Sequence of chain 1.U:
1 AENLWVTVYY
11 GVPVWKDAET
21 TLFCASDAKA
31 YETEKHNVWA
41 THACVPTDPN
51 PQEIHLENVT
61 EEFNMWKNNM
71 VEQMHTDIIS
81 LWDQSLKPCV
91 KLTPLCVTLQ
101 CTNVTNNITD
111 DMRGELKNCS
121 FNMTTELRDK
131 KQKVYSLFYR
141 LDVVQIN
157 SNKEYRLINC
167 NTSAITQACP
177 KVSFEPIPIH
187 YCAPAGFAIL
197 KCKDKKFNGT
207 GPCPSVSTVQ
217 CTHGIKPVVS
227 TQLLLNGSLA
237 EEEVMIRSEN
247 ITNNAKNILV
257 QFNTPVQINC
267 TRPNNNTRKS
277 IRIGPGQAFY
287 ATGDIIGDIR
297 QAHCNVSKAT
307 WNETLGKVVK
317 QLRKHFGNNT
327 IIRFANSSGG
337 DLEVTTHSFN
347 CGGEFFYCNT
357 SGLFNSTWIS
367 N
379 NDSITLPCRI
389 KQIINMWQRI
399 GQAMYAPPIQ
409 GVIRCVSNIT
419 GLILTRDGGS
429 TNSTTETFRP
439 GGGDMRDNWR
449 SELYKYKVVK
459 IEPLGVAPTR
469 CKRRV

A small-molecule ligand and the protein it binds are described below.
Small molecule (SMILES): CC(=O)N[C@H]1[C@H](O[C@H]2[C@H](O)[C@@H](NC(C)=O)CO[C@@H]2CO)O[C@H](CO)[C@@H](O[C@@H]2O[C@H](CO[C@H]3O[C@H](CO)[C@@H](O)[C@H](O)[C@@H]3O)[C@@H](O)[C@H](O[C@H]3O[C@H](CO)[C@@H](O)[C@H](O)[C@@H]3O[C@H]3O[C@H](CO)[C@@H](O)[C@H](O)[C@@H]3O)[C@@H]2O)[C@@H]1O

Binding-site contacts:
Ligand atom C5 contacts residue ASN232 of chain 1.U at 3.8 Å.
Ligand atom O4 contacts residue GLN408 of chain 1.U at 4.0 Å.
Ligand atom C3 contacts residue VAL414 of chain 1.U at 3.7 Å (hydrophobic).
Ligand atom C7 contacts residue ASN232 of chain 1.U at 3.4 Å.
Ligand atom C6 contacts residue SER179 of chain 1.U at 3.8 Å.
Ligand atom O7 contacts residue ASN346 of chain 1.U at 3.9 Å.
Ligand atom O5 contacts residue ASN232 of chain 1.U at 2.6 Å (h-bond).
Ligand atom O4 contacts residue GLU181 of chain 1.U at 4.3 Å.
Ligand atom C3 contacts residue ASN232 of chain 1.U at 3.6 Å.
Ligand atom C2 contacts residue VAL414 of chain 1.U at 4.4 Å (hydrophobic).
Ligand atom C8 contacts residue ASN232 of chain 1.U at 4.3 Å.
Ligand atom C1 contacts residue SER415 of chain 1.U at 3.5 Å.
Ligand atom O7 contacts residue ASN232 of chain 1.U at 4.0 Å.
Ligand atom C8 contacts residue LEU231 of chain 1.U at 3.8 Å (hydrophobic).
Ligand atom C4 contacts residue ASN232 of chain 1.U at 4.2 Å.
Ligand atom C1 contacts residue ASN232 of chain 1.U at 1.4 Å.
Ligand atom C4 contacts residue VAL414 of chain 1.U at 4.1 Å (hydrophobic).
Ligand atom C8 contacts residue SER415 of chain 1.U at 3.5 Å.
Ligand atom O4 contacts residue ARG274 of chain 1.U at 3.7 Å.
Ligand atom C8 contacts residue PHE345 of chain 1.U at 4.4 Å (hydrophobic).
Ligand atom C8 contacts residue ASN346 of chain 1.U at 3.5 Å.
Ligand atom O6 contacts residue GLY348 of chain 1.U at 3.5 Å (h-bond).
Ligand atom C7 contacts residue ASN346 of chain 1.U at 4.1 Å.
Ligand atom C6 contacts residue GLU181 of chain 1.U at 4.4 Å.
Ligand atom C6 contacts residue GLY348 of chain 1.U at 4.3 Å.
Ligand atom C7 contacts residue SER415 of chain 1.U at 3.4 Å.
Ligand atom N2 contacts residue ASN232 of chain 1.U at 2.4 Å (h-bond).
Ligand atom C5 contacts residue GLU181 of chain 1.U at 4.2 Å.
Ligand atom O3 contacts residue ARG274 of chain 1.U at 3.6 Å.
Ligand atom C2 contacts residue SER415 of chain 1.U at 3.3 Å.
Ligand atom O4 contacts residue VAL414 of chain 1.U at 4.0 Å.
Ligand atom N2 contacts residue SER415 of chain 1.U at 2.5 Å (h-bond).
Ligand atom O3 contacts residue CYS413 of chain 1.U at 4.3 Å.
Ligand atom O7 contacts residue PRO182 of chain 1.U at 4.4 Å.
Ligand atom O6 contacts residue SER179 of chain 1.U at 3.3 Å.
Ligand atom C3 contacts residue SER415 of chain 1.U at 3.6 Å.
Ligand atom O3 contacts residue SER415 of chain 1.U at 4.2 Å.
Ligand atom C1 contacts residue VAL414 of chain 1.U at 4.2 Å (hydrophobic).
Ligand atom C5 contacts residue VAL414 of chain 1.U at 3.9 Å (hydrophobic).
Ligand atom C2 contacts residue ASN232 of chain 1.U at 2.2 Å.